The protein below binds the small molecule below.
Small molecule (SMILES): Cc1cccc(-c2c[nH]nn2)c1

Sequence of chain 1.A:
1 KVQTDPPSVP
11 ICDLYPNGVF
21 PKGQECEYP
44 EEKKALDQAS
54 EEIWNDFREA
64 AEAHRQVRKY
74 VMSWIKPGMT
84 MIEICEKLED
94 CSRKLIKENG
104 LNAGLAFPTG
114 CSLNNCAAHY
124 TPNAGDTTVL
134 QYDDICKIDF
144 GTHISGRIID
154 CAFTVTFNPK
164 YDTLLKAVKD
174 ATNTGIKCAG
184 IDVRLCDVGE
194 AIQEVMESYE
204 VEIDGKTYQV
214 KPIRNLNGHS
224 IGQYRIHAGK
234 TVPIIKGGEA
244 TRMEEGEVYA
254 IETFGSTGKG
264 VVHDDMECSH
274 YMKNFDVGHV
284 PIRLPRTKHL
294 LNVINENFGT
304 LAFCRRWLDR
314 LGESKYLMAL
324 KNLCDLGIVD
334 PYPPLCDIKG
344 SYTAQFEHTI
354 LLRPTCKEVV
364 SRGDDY

Binding-site contacts:
Ligand atom N10 contacts residue ASP153 of chain 1.A at 2.6 Å (salt-bridge).
Ligand atom C3 contacts residue ILE229 of chain 1.A at 4.0 Å (hydrophobic).
Ligand atom N9 contacts residue PHE110 of chain 1.A at 3.9 Å.
Ligand atom N9 contacts residue CO1 of chain 1.C at 3.0 Å.
Ligand atom C5 contacts residue CO1 of chain 1.B at 3.1 Å.
Ligand atom C7 contacts residue HIS122 of chain 1.A at 4.0 Å.
Ligand atom N6 contacts residue CO1 of chain 1.C at 3.1 Å.
Ligand atom C8 contacts residue HIS273 of chain 1.A at 3.6 Å.
Ligand atom C4 contacts residue HIS122 of chain 1.A at 3.8 Å.
Ligand atom N10 contacts residue GLU255 of chain 1.A at 3.2 Å (salt-bridge).
Ligand atom C12 contacts residue ILE229 of chain 1.A at 4.1 Å (hydrophobic).
Ligand atom N9 contacts residue GLU350 of chain 1.A at 3.5 Å (salt-bridge).
Ligand atom C2 contacts residue HIS230 of chain 1.A at 4.0 Å.
Ligand atom N6 contacts residue HIS230 of chain 1.A at 3.1 Å (h-bond).
Ligand atom C1 contacts residue HIS122 of chain 1.A at 3.5 Å.
Ligand atom N10 contacts residue CO1 of chain 1.C at 2.0 Å.
Ligand atom N9 contacts residue CO1 of chain 1.B at 2.0 Å.
Ligand atom N10 contacts residue ASP142 of chain 1.A at 4.0 Å.
Ligand atom C11 contacts residue TYR335 of chain 1.A at 3.9 Å (hydrophobic).
Ligand atom N10 contacts residue GLU350 of chain 1.A at 3.5 Å (salt-bridge).
Ligand atom C5 contacts residue PHE110 of chain 1.A at 3.7 Å (hydrophobic).
Ligand atom C5 contacts residue ASP142 of chain 1.A at 3.5 Å.
Ligand atom N9 contacts residue ASP153 of chain 1.A at 3.0 Å (salt-bridge).
Ligand atom N6 contacts residue HIS222 of chain 1.A at 3.6 Å (h-bond).
Ligand atom N6 contacts residue CO1 of chain 1.B at 4.0 Å.
Ligand atom N6 contacts residue ASP153 of chain 1.A at 3.6 Å (salt-bridge).
Ligand atom N9 contacts residue GLU255 of chain 1.A at 4.1 Å.
Ligand atom C3 contacts residue HIS122 of chain 1.A at 3.7 Å.
Ligand atom N6 contacts residue ILE229 of chain 1.A at 4.0 Å.
Ligand atom N10 contacts residue CO1 of chain 1.B at 2.8 Å.
Ligand atom N10 contacts residue HIS230 of chain 1.A at 4.0 Å.
Ligand atom C3 contacts residue HIS230 of chain 1.A at 3.4 Å.
Ligand atom C5 contacts residue ASP153 of chain 1.A at 4.0 Å.
Ligand atom N6 contacts residue GLU255 of chain 1.A at 4.0 Å.
Ligand atom C12 contacts residue TYR335 of chain 1.A at 3.2 Å (hydrophobic).
Ligand atom N10 contacts residue HIS222 of chain 1.A at 3.2 Å (h-bond).
Ligand atom N9 contacts residue ASP142 of chain 1.A at 3.0 Å (salt-bridge).
Ligand atom C12 contacts residue MET275 of chain 1.A at 3.7 Å (hydrophobic).
Ligand atom C4 contacts residue HIS273 of chain 1.A at 4.1 Å.
Ligand atom C2 contacts residue HIS122 of chain 1.A at 4.0 Å.